Sequence of chain 1.H:
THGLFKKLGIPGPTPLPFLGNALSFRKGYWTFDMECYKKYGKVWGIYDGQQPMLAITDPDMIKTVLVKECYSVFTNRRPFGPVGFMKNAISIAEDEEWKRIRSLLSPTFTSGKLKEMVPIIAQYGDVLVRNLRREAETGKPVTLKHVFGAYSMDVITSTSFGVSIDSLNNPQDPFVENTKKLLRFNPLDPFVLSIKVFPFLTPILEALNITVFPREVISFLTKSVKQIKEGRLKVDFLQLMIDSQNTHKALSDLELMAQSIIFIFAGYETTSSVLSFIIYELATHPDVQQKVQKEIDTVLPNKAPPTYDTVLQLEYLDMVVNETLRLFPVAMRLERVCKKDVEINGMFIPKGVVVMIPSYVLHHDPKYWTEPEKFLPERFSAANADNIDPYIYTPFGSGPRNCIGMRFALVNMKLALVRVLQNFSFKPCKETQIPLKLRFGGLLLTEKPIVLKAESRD

Binding-site contacts:
Ligand atom O23 contacts residue LEU30 of chain 1.H at 3.8 Å.
Ligand atom C07 contacts residue LEU26 of chain 1.H at 4.3 Å (hydrophobic).
Ligand atom C25 contacts residue ARG33 of chain 1.H at 4.3 Å.
Ligand atom C03 contacts residue VAL204 of chain 1.H at 4.0 Å (hydrophobic).
Ligand atom C14 contacts residue ARG33 of chain 1.H at 4.1 Å.
Ligand atom O24 contacts residue LEU30 of chain 1.H at 4.0 Å.
Ligand atom O11 contacts residue LYS203 of chain 1.H at 3.4 Å (salt-bridge).
Ligand atom C08 contacts residue LYS203 of chain 1.H at 4.1 Å.
Ligand atom C04 contacts residue LEU26 of chain 1.H at 4.5 Å (hydrophobic).
Ligand atom C07 contacts residue ALA29 of chain 1.H at 4.1 Å (hydrophobic).
Ligand atom C14 contacts residue LEU30 of chain 1.H at 4.2 Å (hydrophobic).
Ligand atom O24 contacts residue ARG33 of chain 1.H at 4.4 Å.
Ligand atom S21 contacts residue LEU30 of chain 1.H at 4.5 Å.
Ligand atom C02 contacts residue VAL204 of chain 1.H at 4.2 Å (hydrophobic).
Ligand atom C16 contacts residue LEU30 of chain 1.H at 4.5 Å (hydrophobic).
Ligand atom C01 contacts residue LEU200 of chain 1.H at 3.7 Å (hydrophobic).
Ligand atom C13 contacts residue LEU30 of chain 1.H at 4.1 Å (hydrophobic).
Ligand atom C19 contacts residue ARG33 of chain 1.H at 3.7 Å.
Ligand atom C09 contacts residue GLY56 of chain 1.H at 4.0 Å.
Ligand atom C12 contacts residue ALA29 of chain 1.H at 3.7 Å (hydrophobic).
Ligand atom C08 contacts residue ASP55 of chain 1.H at 3.9 Å.
Ligand atom C10 contacts residue PHE25 of chain 1.H at 4.3 Å (hydrophobic).
Ligand atom C03 contacts residue PHE25 of chain 1.H at 4.4 Å (hydrophobic).
Ligand atom C10 contacts residue LYS203 of chain 1.H at 4.0 Å.
Ligand atom C01 contacts residue VAL204 of chain 1.H at 4.1 Å (hydrophobic).
Ligand atom C13 contacts residue ARG33 of chain 1.H at 3.5 Å.
Ligand atom C10 contacts residue VAL204 of chain 1.H at 4.0 Å (hydrophobic).
Ligand atom O11 contacts residue VAL204 of chain 1.H at 3.2 Å.
Ligand atom C09 contacts residue LYS203 of chain 1.H at 4.2 Å.
Ligand atom C08 contacts residue ALA29 of chain 1.H at 3.6 Å (hydrophobic).
Ligand atom C05 contacts residue LEU26 of chain 1.H at 4.2 Å (hydrophobic).
Ligand atom C03 contacts residue LEU26 of chain 1.H at 4.0 Å (hydrophobic).
Ligand atom C12 contacts residue ARG33 of chain 1.H at 4.0 Å.
Ligand atom C09 contacts residue ALA29 of chain 1.H at 4.3 Å (hydrophobic).
Ligand atom C09 contacts residue ASP55 of chain 1.H at 4.1 Å.
Ligand atom O11 contacts residue PHE25 of chain 1.H at 3.5 Å.
Ligand atom C19 contacts residue LEU30 of chain 1.H at 4.4 Å (hydrophobic).
Ligand atom C18 contacts residue LEU30 of chain 1.H at 3.9 Å (hydrophobic).

This small molecule binds to this protein.
Small molecule (SMILES): C[C@]12CC[C@H](OS(=O)(=O)O)CC1=CC[C@@H]1[C@@H]2CC[C@]2(C)C(=O)CC[C@@H]12